Sequence of chain 1.A:
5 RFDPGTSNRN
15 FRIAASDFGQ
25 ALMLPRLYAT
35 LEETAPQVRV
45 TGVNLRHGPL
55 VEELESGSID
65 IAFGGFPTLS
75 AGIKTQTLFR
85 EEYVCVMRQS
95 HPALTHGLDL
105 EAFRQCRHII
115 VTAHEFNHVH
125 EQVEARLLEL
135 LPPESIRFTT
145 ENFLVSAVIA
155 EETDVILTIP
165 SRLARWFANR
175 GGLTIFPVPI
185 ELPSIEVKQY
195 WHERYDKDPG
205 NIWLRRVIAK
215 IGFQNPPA

Sequence of chain 1.B:
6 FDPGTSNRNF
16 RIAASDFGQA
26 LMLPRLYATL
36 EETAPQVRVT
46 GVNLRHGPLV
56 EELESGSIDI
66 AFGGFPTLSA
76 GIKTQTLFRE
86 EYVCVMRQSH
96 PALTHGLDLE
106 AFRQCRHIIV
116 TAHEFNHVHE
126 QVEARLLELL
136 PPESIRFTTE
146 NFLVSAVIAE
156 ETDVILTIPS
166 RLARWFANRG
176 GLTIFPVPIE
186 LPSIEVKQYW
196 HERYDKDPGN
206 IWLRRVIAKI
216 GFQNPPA

A small-molecule ligand and the protein it binds are described below.
Small molecule (SMILES): Oc1c(Cl)c(Cl)c(Cl)c(Cl)c1Cl

Binding-site contacts:
Ligand atom CL5 contacts residue TRP170 of chain 1.A at 4.4 Å.
Ligand atom CL1 contacts residue LEU26 of chain 1.A at 3.5 Å.
Ligand atom CL3 contacts residue VAL152 of chain 1.B at 3.4 Å.
Ligand atom CL3 contacts residue ALA25 of chain 1.A at 3.7 Å.
Ligand atom CL5 contacts residue PRO221 of chain 1.A at 3.7 Å.
Ligand atom CL2 contacts residue LEU167 of chain 1.A at 3.2 Å.
Ligand atom CL2 contacts residue PHE22 of chain 1.A at 3.8 Å.
Ligand atom C5 contacts residue TRP170 of chain 1.A at 3.3 Å (hydrophobic).
Ligand atom C3 contacts residue TRP170 of chain 1.A at 3.4 Å (hydrophobic).
Ligand atom CL4 contacts residue ALA25 of chain 1.A at 3.7 Å.
Ligand atom CL1 contacts residue TRP170 of chain 1.A at 3.9 Å.
Ligand atom CL4 contacts residue TRP170 of chain 1.A at 3.7 Å.
Ligand atom C4 contacts residue TRP170 of chain 1.A at 3.5 Å (hydrophobic).
Ligand atom CL5 contacts residue GLU156 of chain 1.B at 3.6 Å.
Ligand atom O1 contacts residue TRP170 of chain 1.A at 4.4 Å.
Ligand atom CL1 contacts residue LEU167 of chain 1.A at 3.9 Å.
Ligand atom CL4 contacts residue VAL152 of chain 1.B at 3.5 Å.
Ligand atom C5 contacts residue ALA25 of chain 1.A at 3.5 Å (hydrophobic).
Ligand atom CL5 contacts residue PRO29 of chain 1.A at 3.9 Å.
Ligand atom C1 contacts residue ALA25 of chain 1.A at 4.2 Å (hydrophobic).
Ligand atom CL3 contacts residue LEU148 of chain 1.A at 4.2 Å.
Ligand atom O1 contacts residue LEU26 of chain 1.A at 3.3 Å.
Ligand atom C1 contacts residue LEU26 of chain 1.A at 3.9 Å (hydrophobic).
Ligand atom C1 contacts residue ARG30 of chain 1.A at 3.7 Å.
Ligand atom CL2 contacts residue TRP170 of chain 1.A at 3.6 Å.
Ligand atom CL5 contacts residue ARG30 of chain 1.A at 3.4 Å.
Ligand atom CL5 contacts residue ALA25 of chain 1.A at 3.8 Å.
Ligand atom C6 contacts residue ALA25 of chain 1.A at 3.6 Å (hydrophobic).
Ligand atom CL1 contacts residue ARG166 of chain 1.A at 3.3 Å.
Ligand atom CL4 contacts residue PRO29 of chain 1.A at 4.2 Å.
Ligand atom CL4 contacts residue GLU156 of chain 1.B at 3.3 Å.
Ligand atom C1 contacts residue TRP170 of chain 1.A at 3.6 Å (hydrophobic).
Ligand atom O1 contacts residue ARG30 of chain 1.A at 2.8 Å (salt-bridge).
Ligand atom CL3 contacts residue TRP170 of chain 1.A at 3.6 Å.
Ligand atom C4 contacts residue ALA25 of chain 1.A at 4.0 Å (hydrophobic).
Ligand atom C2 contacts residue LEU26 of chain 1.A at 3.9 Å (hydrophobic).
Ligand atom CL1 contacts residue PHE22 of chain 1.A at 3.8 Å.
Ligand atom C6 contacts residue TRP170 of chain 1.A at 3.5 Å (hydrophobic).
Ligand atom C6 contacts residue ARG30 of chain 1.A at 4.0 Å.
Ligand atom C2 contacts residue TRP170 of chain 1.A at 3.6 Å (hydrophobic).